Sequence of chain 1.F:
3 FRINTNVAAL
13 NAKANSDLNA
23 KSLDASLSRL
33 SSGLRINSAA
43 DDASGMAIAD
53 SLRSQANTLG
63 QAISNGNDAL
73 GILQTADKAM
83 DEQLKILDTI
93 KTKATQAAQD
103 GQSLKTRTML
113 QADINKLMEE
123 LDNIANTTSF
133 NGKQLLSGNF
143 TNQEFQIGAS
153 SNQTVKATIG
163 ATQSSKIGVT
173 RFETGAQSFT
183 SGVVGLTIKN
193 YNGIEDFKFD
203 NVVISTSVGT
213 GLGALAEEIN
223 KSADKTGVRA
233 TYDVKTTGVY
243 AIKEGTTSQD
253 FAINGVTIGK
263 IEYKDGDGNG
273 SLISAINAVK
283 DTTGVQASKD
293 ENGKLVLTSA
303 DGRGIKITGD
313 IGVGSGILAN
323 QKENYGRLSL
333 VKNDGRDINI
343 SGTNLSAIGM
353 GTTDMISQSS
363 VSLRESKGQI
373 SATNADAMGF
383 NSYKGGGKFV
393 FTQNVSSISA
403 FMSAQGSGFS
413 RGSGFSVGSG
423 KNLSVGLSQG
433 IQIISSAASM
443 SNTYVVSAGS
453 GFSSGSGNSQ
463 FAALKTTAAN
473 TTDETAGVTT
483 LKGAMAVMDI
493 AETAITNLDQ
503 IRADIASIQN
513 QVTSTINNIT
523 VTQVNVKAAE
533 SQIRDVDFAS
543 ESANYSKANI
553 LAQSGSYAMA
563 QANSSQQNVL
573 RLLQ

Binding-site contacts:
Ligand atom O4 contacts residue GLY451 of chain 1.F at 3.7 Å.
Ligand atom C4 contacts residue GLY451 of chain 1.F at 3.7 Å.
Ligand atom O1B contacts residue LYS467 of chain 1.F at 4.3 Å.
Ligand atom O8 contacts residue SER449 of chain 1.F at 4.5 Å.
Ligand atom O1A contacts residue LYS467 of chain 1.F at 4.1 Å.
Ligand atom C1 contacts residue SER449 of chain 1.F at 2.3 Å.
Ligand atom O6 contacts residue SER449 of chain 1.F at 2.8 Å (h-bond).
Ligand atom O1B contacts residue VAL448 of chain 1.F at 4.2 Å.
Ligand atom C4 contacts residue SER449 of chain 1.F at 2.6 Å.
Ligand atom C3 contacts residue SER449 of chain 1.F at 1.7 Å.
Ligand atom O1B contacts residue SER449 of chain 1.F at 2.6 Å (h-bond).
Ligand atom O1A contacts residue SER449 of chain 1.F at 3.2 Å.
Ligand atom C2 contacts residue SER449 of chain 1.F at 1.4 Å.
Ligand atom C5 contacts residue SER449 of chain 1.F at 3.6 Å.
Ligand atom O4 contacts residue SER449 of chain 1.F at 3.7 Å.
Ligand atom O4 contacts residue SER452 of chain 1.F at 3.2 Å (h-bond).
Ligand atom C3 contacts residue SER452 of chain 1.F at 4.2 Å.
Ligand atom C6 contacts residue SER449 of chain 1.F at 3.4 Å.
Ligand atom C3 contacts residue VAL447 of chain 1.F at 4.2 Å (hydrophobic).
Ligand atom C4 contacts residue SER452 of chain 1.F at 3.5 Å.
Ligand atom O1B contacts residue VAL447 of chain 1.F at 3.3 Å.
Ligand atom C5 contacts residue GLY451 of chain 1.F at 4.3 Å.
Ligand atom N5 contacts residue SER449 of chain 1.F at 4.3 Å.

A small-molecule ligand and the protein it binds are described below.
Small molecule (SMILES): C[C@H](O)[C@H](N)[C@@H]1O[C@](O)(C(=O)O)C[C@H](O)[C@@H]1N